Binding-site contacts:
Ligand atom C5 contacts residue ASP441 of chain 1.A at 3.7 Å.
Ligand atom C1 contacts residue ASP441 of chain 1.A at 4.2 Å.
Ligand atom O5 contacts residue ASP441 of chain 1.A at 4.2 Å.
Ligand atom C1 contacts residue ASN440 of chain 1.A at 1.4 Å.
Ligand atom O6 contacts residue SER446 of chain 1.A at 4.4 Å.
Ligand atom C5 contacts residue ASN440 of chain 1.A at 3.7 Å.
Ligand atom C4 contacts residue ASN440 of chain 1.A at 4.2 Å.
Ligand atom C2 contacts residue HIS449 of chain 1.A at 4.4 Å.
Ligand atom N2 contacts residue ASN440 of chain 1.A at 2.9 Å (h-bond).
Ligand atom C3 contacts residue ASN440 of chain 1.A at 3.8 Å.
Ligand atom C7 contacts residue VAL451 of chain 1.A at 4.4 Å (hydrophobic).
Ligand atom O5 contacts residue ASN440 of chain 1.A at 2.4 Å (h-bond).
Ligand atom O5 contacts residue HIS449 of chain 1.A at 3.8 Å.
Ligand atom C8 contacts residue VAL451 of chain 1.A at 3.7 Å (hydrophobic).
Ligand atom C7 contacts residue ASN440 of chain 1.A at 3.6 Å.
Ligand atom O7 contacts residue ASN440 of chain 1.A at 3.9 Å.
Ligand atom C6 contacts residue SER446 of chain 1.A at 3.6 Å.
Ligand atom C1 contacts residue HIS449 of chain 1.A at 3.9 Å.
Ligand atom C2 contacts residue ASN440 of chain 1.A at 2.5 Å.

The small molecule below binds the protein below.
Small molecule (SMILES): CC(=O)N[C@@H]1[C@@H](O)[C@H](O)[C@@H](CO)O[C@H]1O

Sequence of chain 1.A:
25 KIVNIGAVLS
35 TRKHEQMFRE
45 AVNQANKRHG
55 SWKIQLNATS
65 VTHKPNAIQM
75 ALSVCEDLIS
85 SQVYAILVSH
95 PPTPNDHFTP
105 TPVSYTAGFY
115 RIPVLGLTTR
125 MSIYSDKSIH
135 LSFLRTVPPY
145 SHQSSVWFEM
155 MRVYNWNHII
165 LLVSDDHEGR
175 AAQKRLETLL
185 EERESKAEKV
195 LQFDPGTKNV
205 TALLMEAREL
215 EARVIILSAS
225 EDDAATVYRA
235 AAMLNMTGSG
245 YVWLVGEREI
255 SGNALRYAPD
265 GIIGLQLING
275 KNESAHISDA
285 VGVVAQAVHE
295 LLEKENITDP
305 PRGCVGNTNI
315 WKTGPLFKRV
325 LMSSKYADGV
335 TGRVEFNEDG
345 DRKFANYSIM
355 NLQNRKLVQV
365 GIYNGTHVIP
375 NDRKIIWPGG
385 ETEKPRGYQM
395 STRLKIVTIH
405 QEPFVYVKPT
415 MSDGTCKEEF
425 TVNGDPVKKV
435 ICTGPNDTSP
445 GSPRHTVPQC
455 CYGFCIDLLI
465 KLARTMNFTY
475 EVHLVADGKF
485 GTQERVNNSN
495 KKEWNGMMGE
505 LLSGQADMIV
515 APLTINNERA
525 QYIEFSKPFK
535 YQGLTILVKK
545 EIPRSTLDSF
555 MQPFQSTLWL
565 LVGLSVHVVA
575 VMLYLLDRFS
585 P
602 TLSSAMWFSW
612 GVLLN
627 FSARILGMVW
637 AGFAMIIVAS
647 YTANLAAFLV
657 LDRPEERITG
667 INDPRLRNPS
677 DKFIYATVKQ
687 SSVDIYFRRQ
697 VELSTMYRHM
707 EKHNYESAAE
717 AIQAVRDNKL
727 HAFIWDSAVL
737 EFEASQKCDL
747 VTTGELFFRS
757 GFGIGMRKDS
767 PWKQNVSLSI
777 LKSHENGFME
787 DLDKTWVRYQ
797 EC